A protein and the small-molecule ligand that binds it are described below.
Small molecule (SMILES): CC(=O)N[C@H]1[C@H](O[C@H]2[C@H](O)[C@@H](NC(C)=O)CO[C@@H]2CO[C@H]2O[C@@H](C)[C@@H](O)[C@@H](O)[C@@H]2O)O[C@H](CO)[C@@H](O)[C@@H]1O

Sequence of chain 1.A:
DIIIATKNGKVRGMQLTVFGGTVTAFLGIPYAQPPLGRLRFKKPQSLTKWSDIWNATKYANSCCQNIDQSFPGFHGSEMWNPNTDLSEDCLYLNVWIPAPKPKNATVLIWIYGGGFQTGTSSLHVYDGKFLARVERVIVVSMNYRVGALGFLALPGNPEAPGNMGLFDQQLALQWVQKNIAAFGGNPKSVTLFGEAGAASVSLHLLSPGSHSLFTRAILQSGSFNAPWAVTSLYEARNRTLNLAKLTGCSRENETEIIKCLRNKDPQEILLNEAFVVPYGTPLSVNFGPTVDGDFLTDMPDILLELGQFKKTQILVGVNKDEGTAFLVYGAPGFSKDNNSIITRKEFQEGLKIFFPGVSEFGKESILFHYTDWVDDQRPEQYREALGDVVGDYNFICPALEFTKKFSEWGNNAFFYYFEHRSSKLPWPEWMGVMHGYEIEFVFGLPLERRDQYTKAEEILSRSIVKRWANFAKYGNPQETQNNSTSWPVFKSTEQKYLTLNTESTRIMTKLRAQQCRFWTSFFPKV

Binding-site contacts:
Ligand atom O2 contacts residue PRO281 of chain 1.A at 3.5 Å.
Ligand atom C6 contacts residue LYS248 of chain 1.A at 4.0 Å.
Ligand atom O5 contacts residue ASN245 of chain 1.A at 3.8 Å.
Ligand atom C1 contacts residue ASN241 of chain 1.A at 1.5 Å.
Ligand atom C5 contacts residue ASN241 of chain 1.A at 3.7 Å.
Ligand atom C2 contacts residue ASN241 of chain 1.A at 2.7 Å.
Ligand atom C5 contacts residue ASN245 of chain 1.A at 4.0 Å.
Ligand atom O3 contacts residue PHE278 of chain 1.A at 4.2 Å.
Ligand atom C4 contacts residue PHE278 of chain 1.A at 3.0 Å (hydrophobic).
Ligand atom O7 contacts residue TYR237 of chain 1.A at 3.1 Å.
Ligand atom O3 contacts residue PRO281 of chain 1.A at 3.9 Å.
Ligand atom C8 contacts residue ASN241 of chain 1.A at 4.0 Å.
Ligand atom O6 contacts residue ASN245 of chain 1.A at 4.2 Å.
Ligand atom C5 contacts residue PHE278 of chain 1.A at 3.9 Å (hydrophobic).
Ligand atom O3 contacts residue PRO281 of chain 1.A at 4.0 Å.
Ligand atom O7 contacts residue PRO281 of chain 1.A at 4.4 Å.
Ligand atom C7 contacts residue ASN241 of chain 1.A at 3.5 Å.
Ligand atom C1 contacts residue ASN245 of chain 1.A at 3.6 Å.
Ligand atom O5 contacts residue ASN241 of chain 1.A at 2.4 Å (h-bond).
Ligand atom O7 contacts residue ASN241 of chain 1.A at 3.7 Å.
Ligand atom O4 contacts residue LEU249 of chain 1.A at 4.5 Å.
Ligand atom C3 contacts residue ASN241 of chain 1.A at 4.0 Å.
Ligand atom C6 contacts residue ASN245 of chain 1.A at 3.3 Å.
Ligand atom C6 contacts residue ASN241 of chain 1.A at 4.2 Å.
Ligand atom C7 contacts residue TYR237 of chain 1.A at 4.3 Å (hydrophobic).
Ligand atom O5 contacts residue ASN245 of chain 1.A at 3.9 Å.
Ligand atom C1 contacts residue ASN245 of chain 1.A at 3.8 Å.
Ligand atom C5 contacts residue ASN245 of chain 1.A at 4.2 Å.
Ligand atom C3 contacts residue PRO281 of chain 1.A at 4.1 Å (hydrophobic).
Ligand atom N2 contacts residue ASN241 of chain 1.A at 3.2 Å (h-bond).
Ligand atom O4 contacts residue PHE278 of chain 1.A at 3.7 Å.
Ligand atom C6 contacts residue LEU249 of chain 1.A at 3.7 Å (hydrophobic).
Ligand atom C4 contacts residue ASN241 of chain 1.A at 4.1 Å.
Ligand atom C3 contacts residue PHE278 of chain 1.A at 3.7 Å (hydrophobic).